Binding-site contacts:
Ligand atom C8 contacts residue GLY13 of chain 1.B at 4.2 Å.
Ligand atom C7 contacts residue GLU92 of chain 1.A at 3.7 Å.
Ligand atom C8 contacts residue ARG90 of chain 1.C at 3.4 Å.
Ligand atom O7 contacts residue GLY16 of chain 1.B at 3.4 Å (h-bond).
Ligand atom O5 contacts residue ASN93 of chain 1.A at 2.4 Å (h-bond).
Ligand atom C8 contacts residue GLN44 of chain 1.C at 3.8 Å.
Ligand atom C3 contacts residue GLU92 of chain 1.A at 4.4 Å.
Ligand atom C3 contacts residue SER46 of chain 1.C at 4.2 Å.
Ligand atom C2 contacts residue GLU92 of chain 1.A at 4.2 Å.
Ligand atom O6 contacts residue ALA89 of chain 1.C at 3.9 Å.
Ligand atom C5 contacts residue ASN93 of chain 1.A at 3.7 Å.
Ligand atom N2 contacts residue ASN93 of chain 1.A at 2.8 Å (h-bond).
Ligand atom C8 contacts residue SER17 of chain 1.B at 3.5 Å.
Ligand atom C8 contacts residue GLU92 of chain 1.A at 3.5 Å.
Ligand atom C5 contacts residue SER46 of chain 1.C at 4.3 Å.
Ligand atom N2 contacts residue GLU92 of chain 1.A at 3.1 Å (salt-bridge).
Ligand atom C6 contacts residue ALA89 of chain 1.C at 4.3 Å (hydrophobic).
Ligand atom C7 contacts residue ASN93 of chain 1.A at 3.6 Å.
Ligand atom O3 contacts residue GLU92 of chain 1.A at 4.5 Å.
Ligand atom C7 contacts residue ARG90 of chain 1.C at 4.3 Å.
Ligand atom C3 contacts residue ASN93 of chain 1.A at 3.8 Å.
Ligand atom C2 contacts residue ASN93 of chain 1.A at 2.5 Å.
Ligand atom O7 contacts residue GLN44 of chain 1.C at 3.9 Å.
Ligand atom O7 contacts residue ASN93 of chain 1.A at 4.1 Å.
Ligand atom C1 contacts residue ASN93 of chain 1.A at 1.5 Å.
Ligand atom N2 contacts residue GLY16 of chain 1.B at 4.1 Å.
Ligand atom C4 contacts residue ASN93 of chain 1.A at 4.2 Å.
Ligand atom C7 contacts residue GLN44 of chain 1.C at 4.1 Å.
Ligand atom C2 contacts residue GLY16 of chain 1.B at 4.2 Å.
Ligand atom O7 contacts residue SER17 of chain 1.B at 3.2 Å (h-bond).
Ligand atom O7 contacts residue ARG90 of chain 1.C at 4.2 Å.
Ligand atom O4 contacts residue SER46 of chain 1.C at 4.3 Å.
Ligand atom C8 contacts residue GLY16 of chain 1.B at 4.0 Å.
Ligand atom C7 contacts residue GLY16 of chain 1.B at 3.6 Å.
Ligand atom C7 contacts residue SER17 of chain 1.B at 3.8 Å.
Ligand atom C1 contacts residue GLY16 of chain 1.B at 4.5 Å.

Sequence of chain 1.B:
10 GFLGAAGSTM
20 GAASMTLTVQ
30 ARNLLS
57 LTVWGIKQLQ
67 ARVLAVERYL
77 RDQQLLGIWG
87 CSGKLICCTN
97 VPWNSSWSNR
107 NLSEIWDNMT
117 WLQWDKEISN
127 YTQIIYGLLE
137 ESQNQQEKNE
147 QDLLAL

Sequence of chain 1.A:
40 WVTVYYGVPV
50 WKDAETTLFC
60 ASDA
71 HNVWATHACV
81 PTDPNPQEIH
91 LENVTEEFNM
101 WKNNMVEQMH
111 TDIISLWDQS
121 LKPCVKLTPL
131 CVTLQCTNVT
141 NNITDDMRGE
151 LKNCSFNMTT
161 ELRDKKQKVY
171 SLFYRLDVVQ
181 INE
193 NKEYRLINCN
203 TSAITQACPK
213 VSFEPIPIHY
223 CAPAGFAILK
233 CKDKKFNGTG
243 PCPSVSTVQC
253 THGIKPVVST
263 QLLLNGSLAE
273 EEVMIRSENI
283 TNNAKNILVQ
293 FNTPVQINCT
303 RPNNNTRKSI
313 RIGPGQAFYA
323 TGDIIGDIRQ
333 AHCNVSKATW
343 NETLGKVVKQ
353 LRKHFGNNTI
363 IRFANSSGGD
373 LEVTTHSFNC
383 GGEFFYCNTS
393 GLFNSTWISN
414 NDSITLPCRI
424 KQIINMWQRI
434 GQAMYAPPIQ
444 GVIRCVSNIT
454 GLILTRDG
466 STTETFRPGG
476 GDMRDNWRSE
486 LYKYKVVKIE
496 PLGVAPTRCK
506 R

Sequence of chain 1.C:
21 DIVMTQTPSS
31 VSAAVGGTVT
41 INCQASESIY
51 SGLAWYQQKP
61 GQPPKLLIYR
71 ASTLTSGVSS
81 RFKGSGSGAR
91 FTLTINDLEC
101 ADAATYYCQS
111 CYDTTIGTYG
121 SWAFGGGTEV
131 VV

This protein binds this small molecule.
Small molecule (SMILES): CC(=O)N[C@H]1[C@H](O[C@H]2[C@H](O)[C@@H](NC(C)=O)CO[C@@H]2CO)O[C@H](CO)[C@@H](O)[C@@H]1O